Sequence of chain 1.A:
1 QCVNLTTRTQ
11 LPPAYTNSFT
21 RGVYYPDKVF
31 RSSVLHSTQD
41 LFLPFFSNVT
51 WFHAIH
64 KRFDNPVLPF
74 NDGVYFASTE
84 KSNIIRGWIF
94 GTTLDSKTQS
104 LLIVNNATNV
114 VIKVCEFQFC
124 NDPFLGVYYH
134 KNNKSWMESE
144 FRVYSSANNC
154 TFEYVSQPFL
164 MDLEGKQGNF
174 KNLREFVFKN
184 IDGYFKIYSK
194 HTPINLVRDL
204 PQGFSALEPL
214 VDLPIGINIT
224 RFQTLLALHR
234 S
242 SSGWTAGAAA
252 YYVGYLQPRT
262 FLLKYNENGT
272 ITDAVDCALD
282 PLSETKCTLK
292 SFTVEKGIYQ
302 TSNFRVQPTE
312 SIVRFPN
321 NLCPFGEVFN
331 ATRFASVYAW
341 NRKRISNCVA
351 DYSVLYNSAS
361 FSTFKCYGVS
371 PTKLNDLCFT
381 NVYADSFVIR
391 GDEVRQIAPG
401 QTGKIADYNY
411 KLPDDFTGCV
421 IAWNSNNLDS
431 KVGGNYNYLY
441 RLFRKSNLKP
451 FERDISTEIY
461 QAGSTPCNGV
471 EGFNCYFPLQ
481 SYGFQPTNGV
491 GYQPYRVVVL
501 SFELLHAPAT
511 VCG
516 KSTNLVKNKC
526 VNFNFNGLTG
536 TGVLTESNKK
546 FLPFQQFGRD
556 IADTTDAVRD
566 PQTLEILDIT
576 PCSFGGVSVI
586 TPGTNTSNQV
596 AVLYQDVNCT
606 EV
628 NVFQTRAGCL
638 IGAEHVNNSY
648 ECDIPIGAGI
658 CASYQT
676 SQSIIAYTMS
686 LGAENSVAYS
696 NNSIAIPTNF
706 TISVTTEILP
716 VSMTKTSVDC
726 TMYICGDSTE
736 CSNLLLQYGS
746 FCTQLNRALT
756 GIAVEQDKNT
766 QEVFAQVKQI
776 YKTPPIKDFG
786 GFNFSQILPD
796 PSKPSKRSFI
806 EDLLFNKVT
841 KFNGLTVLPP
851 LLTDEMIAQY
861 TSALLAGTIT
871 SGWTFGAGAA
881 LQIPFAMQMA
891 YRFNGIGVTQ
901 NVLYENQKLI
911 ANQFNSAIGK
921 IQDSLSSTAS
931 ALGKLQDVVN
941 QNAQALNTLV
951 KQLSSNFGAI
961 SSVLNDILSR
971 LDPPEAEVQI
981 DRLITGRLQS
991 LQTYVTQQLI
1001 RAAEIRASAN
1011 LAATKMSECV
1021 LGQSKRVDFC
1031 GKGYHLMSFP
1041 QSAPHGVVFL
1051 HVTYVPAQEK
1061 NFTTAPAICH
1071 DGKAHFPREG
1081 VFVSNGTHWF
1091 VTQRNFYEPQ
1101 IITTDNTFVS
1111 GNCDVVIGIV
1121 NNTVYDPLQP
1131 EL

Sequence of chain 1.C:
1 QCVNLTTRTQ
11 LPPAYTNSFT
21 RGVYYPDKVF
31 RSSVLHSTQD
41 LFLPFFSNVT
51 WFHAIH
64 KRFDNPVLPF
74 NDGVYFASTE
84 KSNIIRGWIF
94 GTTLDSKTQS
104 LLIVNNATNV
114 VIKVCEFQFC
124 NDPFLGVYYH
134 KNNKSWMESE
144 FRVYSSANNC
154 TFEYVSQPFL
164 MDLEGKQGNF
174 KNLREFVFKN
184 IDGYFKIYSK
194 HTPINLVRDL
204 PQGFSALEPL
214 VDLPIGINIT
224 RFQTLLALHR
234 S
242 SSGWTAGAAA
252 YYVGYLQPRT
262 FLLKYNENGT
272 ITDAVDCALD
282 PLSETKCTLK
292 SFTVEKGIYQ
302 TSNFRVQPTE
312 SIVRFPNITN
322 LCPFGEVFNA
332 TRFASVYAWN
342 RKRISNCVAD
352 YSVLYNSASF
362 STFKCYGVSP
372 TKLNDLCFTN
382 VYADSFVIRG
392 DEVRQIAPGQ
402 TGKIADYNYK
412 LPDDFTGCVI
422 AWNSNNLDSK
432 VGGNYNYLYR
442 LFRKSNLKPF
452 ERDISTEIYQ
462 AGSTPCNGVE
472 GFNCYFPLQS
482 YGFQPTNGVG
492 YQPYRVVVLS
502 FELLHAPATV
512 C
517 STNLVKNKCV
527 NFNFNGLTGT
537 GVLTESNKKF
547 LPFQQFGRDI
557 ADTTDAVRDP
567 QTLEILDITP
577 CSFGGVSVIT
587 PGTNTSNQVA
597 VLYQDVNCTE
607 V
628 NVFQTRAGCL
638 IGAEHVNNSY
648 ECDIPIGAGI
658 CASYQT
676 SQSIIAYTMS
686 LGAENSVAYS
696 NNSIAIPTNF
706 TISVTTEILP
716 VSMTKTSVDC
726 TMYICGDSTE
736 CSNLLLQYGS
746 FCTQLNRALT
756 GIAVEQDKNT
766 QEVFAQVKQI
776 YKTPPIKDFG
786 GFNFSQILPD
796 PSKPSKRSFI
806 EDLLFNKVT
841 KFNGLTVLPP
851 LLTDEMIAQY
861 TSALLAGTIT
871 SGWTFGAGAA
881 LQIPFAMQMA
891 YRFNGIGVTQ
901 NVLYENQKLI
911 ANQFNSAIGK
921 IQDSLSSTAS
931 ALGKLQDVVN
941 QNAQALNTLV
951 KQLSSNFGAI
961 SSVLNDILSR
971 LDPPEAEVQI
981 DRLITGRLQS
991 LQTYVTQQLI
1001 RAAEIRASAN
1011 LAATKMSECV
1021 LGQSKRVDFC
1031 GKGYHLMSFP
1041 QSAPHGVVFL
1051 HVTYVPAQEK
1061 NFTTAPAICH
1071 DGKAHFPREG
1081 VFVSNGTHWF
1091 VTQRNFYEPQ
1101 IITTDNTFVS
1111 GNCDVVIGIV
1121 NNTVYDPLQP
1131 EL

The small molecule below binds the protein below.
Small molecule (SMILES): CC(=O)N[C@@H]1[C@@H](O)[C@H](O)[C@@H](CO)O[C@H]1O

Binding-site contacts:
Ligand atom N2 contacts residue ASN269 of chain 1.A at 3.0 Å (h-bond).
Ligand atom C4 contacts residue ASN269 of chain 1.A at 4.3 Å.
Ligand atom O5 contacts residue ASN269 of chain 1.A at 2.4 Å (h-bond).
Ligand atom C2 contacts residue ASN269 of chain 1.A at 2.6 Å.
Ligand atom C3 contacts residue ASN269 of chain 1.A at 3.9 Å.
Ligand atom C1 contacts residue ASN269 of chain 1.A at 1.5 Å.
Ligand atom O7 contacts residue ASN267 of chain 1.A at 4.1 Å.
Ligand atom C7 contacts residue GLU268 of chain 1.A at 4.0 Å.
Ligand atom C7 contacts residue ASN269 of chain 1.A at 4.1 Å.
Ligand atom O6 contacts residue ASN269 of chain 1.A at 4.5 Å.
Ligand atom C6 contacts residue LYS545 of chain 1.C at 3.4 Å.
Ligand atom C5 contacts residue ASN269 of chain 1.A at 3.7 Å.
Ligand atom O6 contacts residue LYS545 of chain 1.C at 2.6 Å (salt-bridge).
Ligand atom C8 contacts residue GLU268 of chain 1.A at 3.3 Å.
Ligand atom N2 contacts residue GLU268 of chain 1.A at 3.8 Å.